A small-molecule ligand and the protein it binds are described below.
Small molecule (SMILES): CCC(CC)O[C@@H]1C=C(C(=O)O)C[C@H](N)[C@H]1NC(C)=O

Sequence of chain 4.A:
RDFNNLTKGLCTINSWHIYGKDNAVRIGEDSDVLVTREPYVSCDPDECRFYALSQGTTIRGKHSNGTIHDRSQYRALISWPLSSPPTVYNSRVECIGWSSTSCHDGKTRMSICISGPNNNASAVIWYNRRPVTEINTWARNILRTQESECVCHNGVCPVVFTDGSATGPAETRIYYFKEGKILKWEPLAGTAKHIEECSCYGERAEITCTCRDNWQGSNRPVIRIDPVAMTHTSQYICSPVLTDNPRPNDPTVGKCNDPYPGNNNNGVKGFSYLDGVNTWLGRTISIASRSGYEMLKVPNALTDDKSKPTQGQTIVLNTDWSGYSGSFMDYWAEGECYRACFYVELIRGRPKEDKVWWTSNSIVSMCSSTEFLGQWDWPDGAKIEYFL

Binding-site contacts:
Ligand atom C11 contacts residue ARG71 of chain 4.A at 4.1 Å.
Ligand atom O10 contacts residue ASP70 of chain 4.A at 3.3 Å.
Ligand atom C2 contacts residue TYR324 of chain 4.A at 2.9 Å (hydrophobic).
Ligand atom C6 contacts residue TYR324 of chain 4.A at 3.9 Å (hydrophobic).
Ligand atom C82 contacts residue ILE142 of chain 4.A at 3.9 Å (hydrophobic).
Ligand atom C1 contacts residue ARG290 of chain 4.A at 3.5 Å.
Ligand atom C7 contacts residue TYR324 of chain 4.A at 3.3 Å (hydrophobic).
Ligand atom C6 contacts residue GLU197 of chain 4.A at 3.7 Å.
Ligand atom C82 contacts residue ARG144 of chain 4.A at 4.1 Å.
Ligand atom C1 contacts residue ARG212 of chain 4.A at 3.9 Å.
Ligand atom C4 contacts residue TYR324 of chain 4.A at 3.7 Å (hydrophobic).
Ligand atom C11 contacts residue TRP98 of chain 4.A at 3.7 Å (hydrophobic).
Ligand atom C5 contacts residue ASP70 of chain 4.A at 3.9 Å.
Ligand atom C3 contacts residue ARG37 of chain 4.A at 3.7 Å.
Ligand atom O1B contacts residue ARG37 of chain 4.A at 2.8 Å (salt-bridge).
Ligand atom C3 contacts residue TYR324 of chain 4.A at 3.2 Å (hydrophobic).
Ligand atom O1B contacts residue TYR324 of chain 4.A at 3.5 Å (h-bond).
Ligand atom C91 contacts residue ASN214 of chain 4.A at 3.8 Å.
Ligand atom C8 contacts residue ARG144 of chain 4.A at 4.0 Å.
Ligand atom C3 contacts residue GLU38 of chain 4.A at 3.5 Å.
Ligand atom C82 contacts residue ARG71 of chain 4.A at 3.8 Å.
Ligand atom C11 contacts residue ILE142 of chain 4.A at 3.9 Å (hydrophobic).
Ligand atom C1 contacts residue TYR324 of chain 4.A at 3.0 Å (hydrophobic).
Ligand atom C3 contacts residue ASP70 of chain 4.A at 3.3 Å.
Ligand atom C7 contacts residue ARG212 of chain 4.A at 3.9 Å.
Ligand atom C1 contacts residue ARG37 of chain 4.A at 3.9 Å.
Ligand atom C81 contacts residue ARG144 of chain 4.A at 3.8 Å.
Ligand atom O1A contacts residue TYR324 of chain 4.A at 3.4 Å (h-bond).
Ligand atom C91 contacts residue ARG212 of chain 4.A at 3.6 Å.
Ligand atom O10 contacts residue ARG71 of chain 4.A at 2.6 Å (salt-bridge).
Ligand atom C4 contacts residue GLU38 of chain 4.A at 3.5 Å.
Ligand atom O1A contacts residue ARG290 of chain 4.A at 2.7 Å (salt-bridge).
Ligand atom N4 contacts residue ASP70 of chain 4.A at 2.6 Å (salt-bridge).
Ligand atom N4 contacts residue GLU38 of chain 4.A at 2.8 Å (salt-bridge).
Ligand atom O1B contacts residue ARG290 of chain 4.A at 2.9 Å (salt-bridge).
Ligand atom C10 contacts residue ARG71 of chain 4.A at 3.7 Å.
Ligand atom C9 contacts residue GLU196 of chain 4.A at 3.5 Å.
Ligand atom C7 contacts residue GLU197 of chain 4.A at 4.1 Å.
Ligand atom C4 contacts residue ASP70 of chain 4.A at 3.4 Å.
Ligand atom O1A contacts residue ARG212 of chain 4.A at 3.2 Å (salt-bridge).